This protein binds this small molecule.
Small molecule (SMILES): CC(=O)N[C@@H]1[C@@H](O)[C@H](O)[C@@H](CO)O[C@H]1O

Binding-site contacts:
Ligand atom O5 contacts residue ALA688 of chain 1.I at 4.2 Å.
Ligand atom C7 contacts residue GLU1054 of chain 1.I at 3.7 Å.
Ligand atom C7 contacts residue LYS1055 of chain 1.I at 4.4 Å.
Ligand atom O7 contacts residue ASN1056 of chain 1.I at 3.0 Å (h-bond).
Ligand atom C2 contacts residue ASN1056 of chain 1.I at 2.4 Å.
Ligand atom C3 contacts residue ASN1056 of chain 1.I at 3.8 Å.
Ligand atom O5 contacts residue ASN1056 of chain 1.I at 2.3 Å (h-bond).
Ligand atom C5 contacts residue ALA688 of chain 1.I at 4.1 Å (hydrophobic).
Ligand atom C8 contacts residue GLU1054 of chain 1.I at 3.5 Å.
Ligand atom C6 contacts residue ALA688 of chain 1.I at 3.7 Å (hydrophobic).
Ligand atom C4 contacts residue ASN1056 of chain 1.I at 4.2 Å.
Ligand atom O7 contacts residue GLU1054 of chain 1.I at 3.4 Å (salt-bridge).
Ligand atom C7 contacts residue ASN1056 of chain 1.I at 3.5 Å.
Ligand atom C5 contacts residue ASN1056 of chain 1.I at 3.6 Å.
Ligand atom N2 contacts residue ASN1056 of chain 1.I at 3.0 Å (h-bond).
Ligand atom C1 contacts residue ASN1056 of chain 1.I at 1.4 Å.
Ligand atom O7 contacts residue LYS1055 of chain 1.I at 3.7 Å.

Sequence of chain 1.I:
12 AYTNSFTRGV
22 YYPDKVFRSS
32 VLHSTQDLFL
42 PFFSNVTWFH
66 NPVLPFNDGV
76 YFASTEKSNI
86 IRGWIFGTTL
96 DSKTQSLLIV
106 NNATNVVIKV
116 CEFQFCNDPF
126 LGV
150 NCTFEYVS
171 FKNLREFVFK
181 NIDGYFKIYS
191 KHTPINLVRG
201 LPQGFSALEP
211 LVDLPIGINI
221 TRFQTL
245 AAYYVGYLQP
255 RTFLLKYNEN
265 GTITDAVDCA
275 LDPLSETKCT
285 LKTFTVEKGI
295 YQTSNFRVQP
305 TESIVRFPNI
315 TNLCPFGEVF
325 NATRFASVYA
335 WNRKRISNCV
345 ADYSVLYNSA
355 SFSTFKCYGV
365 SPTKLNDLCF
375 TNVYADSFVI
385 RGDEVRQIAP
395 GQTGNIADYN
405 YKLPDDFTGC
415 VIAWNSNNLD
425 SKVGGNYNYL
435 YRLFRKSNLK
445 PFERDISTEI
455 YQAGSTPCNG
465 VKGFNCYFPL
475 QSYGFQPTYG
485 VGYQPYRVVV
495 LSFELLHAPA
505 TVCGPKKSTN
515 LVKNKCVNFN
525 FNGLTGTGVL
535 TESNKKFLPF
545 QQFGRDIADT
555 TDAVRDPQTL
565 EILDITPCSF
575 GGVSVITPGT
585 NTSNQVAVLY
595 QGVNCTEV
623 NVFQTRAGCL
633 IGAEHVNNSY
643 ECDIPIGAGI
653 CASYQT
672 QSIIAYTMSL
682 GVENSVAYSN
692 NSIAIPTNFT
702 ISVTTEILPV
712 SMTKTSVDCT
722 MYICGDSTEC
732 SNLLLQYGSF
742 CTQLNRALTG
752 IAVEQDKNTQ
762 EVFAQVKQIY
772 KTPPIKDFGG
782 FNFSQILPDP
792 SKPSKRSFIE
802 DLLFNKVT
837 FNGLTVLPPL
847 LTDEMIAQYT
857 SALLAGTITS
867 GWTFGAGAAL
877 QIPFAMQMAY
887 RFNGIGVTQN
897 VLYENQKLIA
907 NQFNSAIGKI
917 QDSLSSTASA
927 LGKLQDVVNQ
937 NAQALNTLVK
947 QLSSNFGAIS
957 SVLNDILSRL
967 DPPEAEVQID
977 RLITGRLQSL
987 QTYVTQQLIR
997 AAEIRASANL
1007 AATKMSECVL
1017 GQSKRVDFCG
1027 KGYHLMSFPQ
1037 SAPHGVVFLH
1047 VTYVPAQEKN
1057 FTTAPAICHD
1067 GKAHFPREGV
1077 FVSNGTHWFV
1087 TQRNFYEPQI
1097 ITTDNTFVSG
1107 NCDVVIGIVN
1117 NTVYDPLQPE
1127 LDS